This small molecule binds to this protein.
Small molecule (SMILES): CC(=O)N[C@H]1CO[C@H](CO[C@@H]2O[C@@H](C)[C@@H](O)[C@@H](O)[C@@H]2O)[C@@H](O)[C@@H]1O

Sequence of chain 3.E:
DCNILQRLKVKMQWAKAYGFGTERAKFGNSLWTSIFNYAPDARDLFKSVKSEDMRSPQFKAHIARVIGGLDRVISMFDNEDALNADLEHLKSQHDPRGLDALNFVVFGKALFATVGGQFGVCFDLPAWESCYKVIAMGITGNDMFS

Sequence of chain 3.H:
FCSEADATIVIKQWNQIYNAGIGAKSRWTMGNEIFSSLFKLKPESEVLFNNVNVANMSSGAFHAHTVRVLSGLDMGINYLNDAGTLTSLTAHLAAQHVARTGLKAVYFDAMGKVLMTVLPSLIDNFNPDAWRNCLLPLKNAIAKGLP

Binding-site contacts:
Ligand atom C1 contacts residue SER60 of chain 3.H at 3.5 Å.
Ligand atom O5 contacts residue SER61 of chain 3.H at 4.2 Å.
Ligand atom O2 contacts residue ASP81 of chain 3.E at 3.9 Å.
Ligand atom O5 contacts residue ASP81 of chain 3.E at 4.1 Å.
Ligand atom C5 contacts residue SER60 of chain 3.H at 4.0 Å.
Ligand atom O5 contacts residue ASN58 of chain 3.H at 2.4 Å (h-bond).
Ligand atom O7 contacts residue ASN58 of chain 3.H at 3.8 Å.
Ligand atom C4 contacts residue ASN58 of chain 3.H at 4.2 Å.
Ligand atom O5 contacts residue SER60 of chain 3.H at 3.8 Å.
Ligand atom N2 contacts residue ASN58 of chain 3.H at 2.9 Å (h-bond).
Ligand atom O5 contacts residue SER61 of chain 3.H at 4.2 Å.
Ligand atom C7 contacts residue ASN58 of chain 3.H at 3.6 Å.
Ligand atom C2 contacts residue ASN58 of chain 3.H at 2.5 Å.
Ligand atom C2 contacts residue ASP81 of chain 3.E at 3.6 Å.
Ligand atom O5 contacts residue GLY62 of chain 3.H at 4.1 Å.
Ligand atom C6 contacts residue GLY62 of chain 3.H at 4.2 Å.
Ligand atom C5 contacts residue ASN58 of chain 3.H at 3.7 Å.
Ligand atom C6 contacts residue SER61 of chain 3.H at 3.5 Å.
Ligand atom C3 contacts residue ASN58 of chain 3.H at 3.8 Å.
Ligand atom C6 contacts residue SER60 of chain 3.H at 3.9 Å.
Ligand atom C1 contacts residue ASP81 of chain 3.E at 3.6 Å.
Ligand atom C6 contacts residue ASN55 of chain 3.H at 4.3 Å.
Ligand atom C1 contacts residue ASN58 of chain 3.H at 1.4 Å.